The protein below binds the small molecule below.
Small molecule (SMILES): Oc1cc(Cl)ccc1Oc1ccc(Cl)cc1Cl

Binding-site contacts:
Ligand atom CL15 contacts residue SER92 of chain 1.B at 3.5 Å.
Ligand atom O7 contacts residue NDP1 of chain 1.H at 3.4 Å.
Ligand atom C4 contacts residue NDP1 of chain 1.H at 3.2 Å.
Ligand atom C4 contacts residue PHE195 of chain 1.B at 3.7 Å (hydrophobic).
Ligand atom O17 contacts residue LYS158 of chain 1.B at 4.1 Å.
Ligand atom C9 contacts residue ALA191 of chain 1.B at 3.8 Å (hydrophobic).
Ligand atom C3 contacts residue NDP1 of chain 1.H at 3.0 Å.
Ligand atom C2 contacts residue NDP1 of chain 1.H at 3.6 Å.
Ligand atom CL15 contacts residue GLY93 of chain 1.B at 3.2 Å.
Ligand atom C6 contacts residue NDP1 of chain 1.H at 3.6 Å.
Ligand atom C8 contacts residue NDP1 of chain 1.H at 4.1 Å.
Ligand atom CL16 contacts residue ALA191 of chain 1.B at 3.7 Å.
Ligand atom C13 contacts residue PHE195 of chain 1.B at 3.8 Å (hydrophobic).
Ligand atom C5 contacts residue NDP1 of chain 1.H at 3.5 Å.
Ligand atom CL16 contacts residue NDP1 of chain 1.H at 3.3 Å.
Ligand atom C1 contacts residue NDP1 of chain 1.H at 3.7 Å.
Ligand atom CL14 contacts residue ALA186 of chain 1.B at 4.0 Å.
Ligand atom C4 contacts residue ALA191 of chain 1.B at 4.0 Å (hydrophobic).
Ligand atom CL15 contacts residue HIS194 of chain 1.B at 3.5 Å.
Ligand atom CL16 contacts residue ALA91 of chain 1.B at 3.9 Å.
Ligand atom CL14 contacts residue LEU148 of chain 1.B at 3.9 Å.
Ligand atom C11 contacts residue HIS194 of chain 1.B at 3.5 Å.
Ligand atom C1 contacts residue SER141 of chain 1.B at 3.7 Å.
Ligand atom O17 contacts residue VAL154 of chain 1.B at 4.0 Å.
Ligand atom C10 contacts residue SER92 of chain 1.B at 4.0 Å.
Ligand atom C12 contacts residue LEU95 of chain 1.B at 4.0 Å (hydrophobic).
Ligand atom C3 contacts residue PHE195 of chain 1.B at 3.6 Å (hydrophobic).
Ligand atom C6 contacts residue TYR151 of chain 1.B at 3.1 Å (hydrophobic).
Ligand atom C2 contacts residue PHE195 of chain 1.B at 3.8 Å (hydrophobic).
Ligand atom C10 contacts residue ALA91 of chain 1.B at 4.0 Å (hydrophobic).
Ligand atom O17 contacts residue TYR151 of chain 1.B at 2.5 Å (h-bond).
Ligand atom C8 contacts residue ALA191 of chain 1.B at 4.0 Å (hydrophobic).
Ligand atom C11 contacts residue SER92 of chain 1.B at 4.1 Å.
Ligand atom C10 contacts residue HIS194 of chain 1.B at 3.6 Å.
Ligand atom C13 contacts residue TYR151 of chain 1.B at 4.0 Å (hydrophobic).
Ligand atom CL14 contacts residue NDP1 of chain 1.H at 4.1 Å.
Ligand atom O17 contacts residue NDP1 of chain 1.H at 2.6 Å (h-bond).
Ligand atom O7 contacts residue ALA191 of chain 1.B at 3.9 Å.
Ligand atom C1 contacts residue TYR151 of chain 1.B at 3.2 Å (hydrophobic).
Ligand atom C3 contacts residue LEU192 of chain 1.B at 3.6 Å (hydrophobic).

Sequence of chain 1.B:
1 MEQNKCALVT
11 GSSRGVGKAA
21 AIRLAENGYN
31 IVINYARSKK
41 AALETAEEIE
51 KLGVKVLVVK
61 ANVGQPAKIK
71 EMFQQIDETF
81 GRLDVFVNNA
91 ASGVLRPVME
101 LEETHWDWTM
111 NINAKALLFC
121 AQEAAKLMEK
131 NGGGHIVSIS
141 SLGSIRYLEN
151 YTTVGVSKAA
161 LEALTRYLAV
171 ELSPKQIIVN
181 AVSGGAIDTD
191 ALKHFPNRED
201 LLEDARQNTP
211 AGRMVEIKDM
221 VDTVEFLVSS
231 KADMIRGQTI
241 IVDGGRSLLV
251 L